Sequence of chain 1.A:
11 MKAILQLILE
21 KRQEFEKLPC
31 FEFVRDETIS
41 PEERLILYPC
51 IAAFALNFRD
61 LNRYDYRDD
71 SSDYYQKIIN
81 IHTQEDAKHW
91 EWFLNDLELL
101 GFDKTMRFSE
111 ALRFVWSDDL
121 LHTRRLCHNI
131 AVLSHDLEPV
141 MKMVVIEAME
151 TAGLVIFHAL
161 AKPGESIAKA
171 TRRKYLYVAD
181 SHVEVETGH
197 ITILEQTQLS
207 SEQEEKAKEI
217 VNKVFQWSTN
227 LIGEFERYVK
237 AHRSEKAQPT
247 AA

This small molecule binds to this protein.
Small molecule (SMILES): N[C@@H](Cc1c[nH]c2ccccc12)C(=O)O

Binding-site contacts:
Ligand atom CE3 contacts residue PHE54 of chain 1.A at 3.0 Å (hydrophobic).
Ligand atom NE1 contacts residue MET149 of chain 1.A at 2.9 Å (h-bond).
Ligand atom CE2 contacts residue MET149 of chain 1.A at 3.4 Å (hydrophobic).
Ligand atom CZ3 contacts residue ILE156 of chain 1.A at 3.6 Å (hydrophobic).
Ligand atom N contacts residue FE21 of chain 1.C at 2.4 Å.
Ligand atom CG contacts residue PHE54 of chain 1.A at 3.8 Å (hydrophobic).
Ligand atom CD2 contacts residue GLY153 of chain 1.A at 4.0 Å.
Ligand atom O contacts residue TYR177 of chain 1.A at 2.8 Å (h-bond).
Ligand atom CA contacts residue PHE157 of chain 1.A at 3.6 Å (hydrophobic).
Ligand atom OXT contacts residue TYR177 of chain 1.A at 3.8 Å.
Ligand atom CG contacts residue PHE58 of chain 1.A at 4.0 Å (hydrophobic).
Ligand atom CZ2 contacts residue GLY153 of chain 1.A at 4.0 Å.
Ligand atom CB contacts residue PHE58 of chain 1.A at 3.2 Å (hydrophobic).
Ligand atom CE2 contacts residue PHE54 of chain 1.A at 3.9 Å (hydrophobic).
Ligand atom CA contacts residue FE21 of chain 1.C at 3.1 Å.
Ligand atom N contacts residue HIS182 of chain 1.A at 3.1 Å (h-bond).
Ligand atom OXT contacts residue FE21 of chain 1.C at 2.0 Å.
Ligand atom CH2 contacts residue LEU126 of chain 1.A at 4.0 Å (hydrophobic).
Ligand atom C contacts residue FE21 of chain 1.C at 2.9 Å.
Ligand atom CD1 contacts residue PHE58 of chain 1.A at 3.9 Å (hydrophobic).
Ligand atom CZ3 contacts residue PHE54 of chain 1.A at 3.5 Å (hydrophobic).
Ligand atom CB contacts residue FE21 of chain 1.C at 3.9 Å.
Ligand atom CD1 contacts residue MET149 of chain 1.A at 3.6 Å (hydrophobic).
Ligand atom OXT contacts residue HIS182 of chain 1.A at 3.2 Å (h-bond).
Ligand atom CZ2 contacts residue ILE156 of chain 1.A at 3.8 Å (hydrophobic).
Ligand atom OXT contacts residue HIS89 of chain 1.A at 3.0 Å.
Ligand atom NE1 contacts residue GLY153 of chain 1.A at 3.5 Å.
Ligand atom CD1 contacts residue GLY153 of chain 1.A at 3.8 Å.
Ligand atom O contacts residue PHE54 of chain 1.A at 3.7 Å.
Ligand atom CH2 contacts residue ILE156 of chain 1.A at 3.2 Å (hydrophobic).
Ligand atom O contacts residue PHE58 of chain 1.A at 3.7 Å.
Ligand atom N contacts residue GLU186 of chain 1.A at 3.4 Å (salt-bridge).
Ligand atom N contacts residue PHE157 of chain 1.A at 3.6 Å.
Ligand atom CE3 contacts residue PHE157 of chain 1.A at 4.0 Å (hydrophobic).
Ligand atom C contacts residue TYR177 of chain 1.A at 3.5 Å (hydrophobic).
Ligand atom CE2 contacts residue GLY153 of chain 1.A at 3.6 Å.
Ligand atom CZ2 contacts residue MET149 of chain 1.A at 3.5 Å (hydrophobic).
Ligand atom C contacts residue PHE58 of chain 1.A at 3.9 Å (hydrophobic).
Ligand atom C contacts residue HIS182 of chain 1.A at 3.9 Å.
Ligand atom CD2 contacts residue PHE54 of chain 1.A at 3.3 Å (hydrophobic).